A protein and the small-molecule ligand that binds it are described below.
Small molecule (SMILES): CC(=O)O[C@H]1C(=O)[C@@]2(C)[C@H]([C@H](OC(=O)c3ccccc3)[C@]3(O)C[C@H](OC(=O)[C@H](O)[C@@H](NC(=O)c4ccccc4)c4ccccc4)C(C)=C1C3(C)C)[C@]1(OC(C)=O)CO[C@@H]1C[C@@H]2O

Sequence of chain 25.D:
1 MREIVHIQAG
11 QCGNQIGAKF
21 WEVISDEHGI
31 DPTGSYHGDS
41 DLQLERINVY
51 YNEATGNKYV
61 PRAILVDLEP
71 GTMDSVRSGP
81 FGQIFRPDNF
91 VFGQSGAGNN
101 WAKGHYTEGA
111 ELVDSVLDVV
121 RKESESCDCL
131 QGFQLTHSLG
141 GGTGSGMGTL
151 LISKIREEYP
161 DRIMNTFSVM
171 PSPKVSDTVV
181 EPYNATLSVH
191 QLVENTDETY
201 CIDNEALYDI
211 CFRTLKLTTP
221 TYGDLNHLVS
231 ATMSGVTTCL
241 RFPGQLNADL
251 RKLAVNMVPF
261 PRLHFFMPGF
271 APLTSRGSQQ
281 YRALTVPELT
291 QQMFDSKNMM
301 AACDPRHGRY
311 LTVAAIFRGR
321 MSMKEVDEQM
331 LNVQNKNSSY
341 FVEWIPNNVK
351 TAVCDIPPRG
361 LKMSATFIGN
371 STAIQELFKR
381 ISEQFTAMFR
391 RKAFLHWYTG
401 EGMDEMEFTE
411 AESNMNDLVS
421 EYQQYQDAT

Binding-site contacts:
Ligand atom C42 contacts residue GLU27 of chain 25.D at 3.4 Å.
Ligand atom C40 contacts residue VAL23 of chain 25.D at 3.7 Å (hydrophobic).
Ligand atom C41 contacts residue VAL23 of chain 25.D at 2.8 Å (hydrophobic).
Ligand atom O12 contacts residue GLY360 of chain 25.D at 3.8 Å.
Ligand atom O01 contacts residue ARG276 of chain 25.D at 3.7 Å.
Ligand atom C28 contacts residue PRO358 of chain 25.D at 3.7 Å (hydrophobic).
Ligand atom C42 contacts residue VAL23 of chain 25.D at 3.2 Å (hydrophobic).
Ligand atom C33 contacts residue GLU22 of chain 25.D at 3.7 Å.
Ligand atom C15 contacts residue THR274 of chain 25.D at 3.8 Å.
Ligand atom C36 contacts residue HIS227 of chain 25.D at 3.4 Å.
Ligand atom C30 contacts residue HIS227 of chain 25.D at 3.2 Å.
Ligand atom C41 contacts residue GLU27 of chain 25.D at 3.3 Å.
Ligand atom C07 contacts residue HIS227 of chain 25.D at 2.4 Å.
Ligand atom C39 contacts residue ALA231 of chain 25.D at 3.7 Å (hydrophobic).
Ligand atom C06 contacts residue HIS227 of chain 25.D at 2.2 Å.
Ligand atom C15 contacts residue PRO272 of chain 25.D at 3.3 Å (hydrophobic).
Ligand atom C08 contacts residue HIS227 of chain 25.D at 3.1 Å.
Ligand atom C07 contacts residue ASP224 of chain 25.D at 3.6 Å.
Ligand atom C15 contacts residue LEU273 of chain 25.D at 3.7 Å (hydrophobic).
Ligand atom O06 contacts residue PRO272 of chain 25.D at 3.7 Å.
Ligand atom C19 contacts residue THR274 of chain 25.D at 3.2 Å.
Ligand atom C44 contacts residue LEU361 of chain 25.D at 3.1 Å (hydrophobic).
Ligand atom O13 contacts residue PRO358 of chain 25.D at 3.2 Å.
Ligand atom C31 contacts residue HIS227 of chain 25.D at 3.6 Å.
Ligand atom O14 contacts residue HIS227 of chain 25.D at 2.3 Å (h-bond).
Ligand atom O06 contacts residue LEU273 of chain 25.D at 3.0 Å.
Ligand atom C14 contacts residue LEU215 of chain 25.D at 3.3 Å (hydrophobic).
Ligand atom O06 contacts residue THR274 of chain 25.D at 2.9 Å (h-bond).
Ligand atom C16 contacts residue THR274 of chain 25.D at 3.6 Å.
Ligand atom C16 contacts residue PRO272 of chain 25.D at 3.8 Å (hydrophobic).
Ligand atom O05 contacts residue LEU361 of chain 25.D at 3.2 Å.
Ligand atom C09 contacts residue HIS227 of chain 25.D at 3.6 Å.
Ligand atom O13 contacts residue ARG359 of chain 25.D at 3.3 Å (salt-bridge).
Ligand atom O07 contacts residue THR274 of chain 25.D at 3.7 Å.
Ligand atom C14 contacts residue THR274 of chain 25.D at 3.6 Å.
Ligand atom O10 contacts residue GLY360 of chain 25.D at 3.8 Å.
Ligand atom C04 contacts residue HIS227 of chain 25.D at 3.5 Å.
Ligand atom C05 contacts residue HIS227 of chain 25.D at 2.9 Å.
Ligand atom O06 contacts residue LEU215 of chain 25.D at 3.5 Å.
Ligand atom C47 contacts residue ARG276 of chain 25.D at 3.5 Å.